Sequence of chain 47.N:
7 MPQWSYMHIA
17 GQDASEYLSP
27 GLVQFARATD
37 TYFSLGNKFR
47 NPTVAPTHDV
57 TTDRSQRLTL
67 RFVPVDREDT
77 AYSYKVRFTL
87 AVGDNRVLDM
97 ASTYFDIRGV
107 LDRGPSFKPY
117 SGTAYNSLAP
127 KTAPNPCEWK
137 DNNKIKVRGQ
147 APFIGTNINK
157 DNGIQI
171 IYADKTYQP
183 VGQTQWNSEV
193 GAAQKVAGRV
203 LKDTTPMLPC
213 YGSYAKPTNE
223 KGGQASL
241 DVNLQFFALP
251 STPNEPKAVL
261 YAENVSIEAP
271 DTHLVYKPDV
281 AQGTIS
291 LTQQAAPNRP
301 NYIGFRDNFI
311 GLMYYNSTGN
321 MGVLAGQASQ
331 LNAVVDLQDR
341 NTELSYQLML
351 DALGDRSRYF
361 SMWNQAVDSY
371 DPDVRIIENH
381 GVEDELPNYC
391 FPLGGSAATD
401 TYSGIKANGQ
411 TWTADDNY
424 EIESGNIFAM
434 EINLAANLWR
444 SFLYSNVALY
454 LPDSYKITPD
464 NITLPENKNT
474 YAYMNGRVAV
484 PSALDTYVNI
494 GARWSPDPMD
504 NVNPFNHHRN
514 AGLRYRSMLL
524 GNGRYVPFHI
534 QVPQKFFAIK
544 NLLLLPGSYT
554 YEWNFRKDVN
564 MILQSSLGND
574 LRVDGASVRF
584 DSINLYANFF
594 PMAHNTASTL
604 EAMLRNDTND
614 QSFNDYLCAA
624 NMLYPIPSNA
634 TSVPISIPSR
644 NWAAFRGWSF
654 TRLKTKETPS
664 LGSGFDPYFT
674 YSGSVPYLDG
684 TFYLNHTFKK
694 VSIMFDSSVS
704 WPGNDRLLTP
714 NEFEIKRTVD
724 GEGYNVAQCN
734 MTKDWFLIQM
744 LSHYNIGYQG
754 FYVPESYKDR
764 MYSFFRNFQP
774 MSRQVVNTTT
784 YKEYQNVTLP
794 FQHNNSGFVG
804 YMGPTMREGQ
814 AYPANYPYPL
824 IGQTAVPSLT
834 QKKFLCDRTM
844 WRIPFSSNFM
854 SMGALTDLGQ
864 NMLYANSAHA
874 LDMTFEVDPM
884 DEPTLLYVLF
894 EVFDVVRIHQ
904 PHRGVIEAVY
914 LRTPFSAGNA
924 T

Sequence of chain 47.O:
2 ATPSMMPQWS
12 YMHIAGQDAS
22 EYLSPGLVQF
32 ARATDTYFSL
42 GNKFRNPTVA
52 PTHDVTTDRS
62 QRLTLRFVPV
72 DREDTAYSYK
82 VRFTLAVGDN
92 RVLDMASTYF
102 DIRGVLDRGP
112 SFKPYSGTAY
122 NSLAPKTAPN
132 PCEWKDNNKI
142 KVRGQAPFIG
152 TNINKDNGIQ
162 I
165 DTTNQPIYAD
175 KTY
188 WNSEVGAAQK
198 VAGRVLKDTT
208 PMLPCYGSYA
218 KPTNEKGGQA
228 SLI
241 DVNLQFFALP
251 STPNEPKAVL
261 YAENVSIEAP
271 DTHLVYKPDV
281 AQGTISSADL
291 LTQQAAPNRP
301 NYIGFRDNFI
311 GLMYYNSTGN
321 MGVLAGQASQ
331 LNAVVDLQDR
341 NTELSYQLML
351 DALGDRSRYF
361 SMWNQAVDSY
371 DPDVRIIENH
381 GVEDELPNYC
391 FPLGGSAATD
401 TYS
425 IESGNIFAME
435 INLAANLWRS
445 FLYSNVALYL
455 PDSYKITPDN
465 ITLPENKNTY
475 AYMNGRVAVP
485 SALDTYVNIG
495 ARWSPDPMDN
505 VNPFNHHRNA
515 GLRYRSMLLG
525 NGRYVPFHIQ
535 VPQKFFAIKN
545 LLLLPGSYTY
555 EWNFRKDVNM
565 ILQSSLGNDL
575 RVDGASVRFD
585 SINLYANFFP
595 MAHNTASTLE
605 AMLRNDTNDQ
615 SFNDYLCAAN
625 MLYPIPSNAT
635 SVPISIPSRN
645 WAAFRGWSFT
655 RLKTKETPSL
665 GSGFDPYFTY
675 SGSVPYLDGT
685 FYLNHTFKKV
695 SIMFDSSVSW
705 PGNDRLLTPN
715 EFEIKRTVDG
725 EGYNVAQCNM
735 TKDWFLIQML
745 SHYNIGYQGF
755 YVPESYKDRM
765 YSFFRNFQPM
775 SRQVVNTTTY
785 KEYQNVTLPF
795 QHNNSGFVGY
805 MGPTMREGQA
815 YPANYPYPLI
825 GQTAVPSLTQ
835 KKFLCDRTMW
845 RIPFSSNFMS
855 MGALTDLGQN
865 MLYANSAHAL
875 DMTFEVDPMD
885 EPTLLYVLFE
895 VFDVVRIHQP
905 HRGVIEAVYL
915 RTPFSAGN

Sequence of chain 47.P:
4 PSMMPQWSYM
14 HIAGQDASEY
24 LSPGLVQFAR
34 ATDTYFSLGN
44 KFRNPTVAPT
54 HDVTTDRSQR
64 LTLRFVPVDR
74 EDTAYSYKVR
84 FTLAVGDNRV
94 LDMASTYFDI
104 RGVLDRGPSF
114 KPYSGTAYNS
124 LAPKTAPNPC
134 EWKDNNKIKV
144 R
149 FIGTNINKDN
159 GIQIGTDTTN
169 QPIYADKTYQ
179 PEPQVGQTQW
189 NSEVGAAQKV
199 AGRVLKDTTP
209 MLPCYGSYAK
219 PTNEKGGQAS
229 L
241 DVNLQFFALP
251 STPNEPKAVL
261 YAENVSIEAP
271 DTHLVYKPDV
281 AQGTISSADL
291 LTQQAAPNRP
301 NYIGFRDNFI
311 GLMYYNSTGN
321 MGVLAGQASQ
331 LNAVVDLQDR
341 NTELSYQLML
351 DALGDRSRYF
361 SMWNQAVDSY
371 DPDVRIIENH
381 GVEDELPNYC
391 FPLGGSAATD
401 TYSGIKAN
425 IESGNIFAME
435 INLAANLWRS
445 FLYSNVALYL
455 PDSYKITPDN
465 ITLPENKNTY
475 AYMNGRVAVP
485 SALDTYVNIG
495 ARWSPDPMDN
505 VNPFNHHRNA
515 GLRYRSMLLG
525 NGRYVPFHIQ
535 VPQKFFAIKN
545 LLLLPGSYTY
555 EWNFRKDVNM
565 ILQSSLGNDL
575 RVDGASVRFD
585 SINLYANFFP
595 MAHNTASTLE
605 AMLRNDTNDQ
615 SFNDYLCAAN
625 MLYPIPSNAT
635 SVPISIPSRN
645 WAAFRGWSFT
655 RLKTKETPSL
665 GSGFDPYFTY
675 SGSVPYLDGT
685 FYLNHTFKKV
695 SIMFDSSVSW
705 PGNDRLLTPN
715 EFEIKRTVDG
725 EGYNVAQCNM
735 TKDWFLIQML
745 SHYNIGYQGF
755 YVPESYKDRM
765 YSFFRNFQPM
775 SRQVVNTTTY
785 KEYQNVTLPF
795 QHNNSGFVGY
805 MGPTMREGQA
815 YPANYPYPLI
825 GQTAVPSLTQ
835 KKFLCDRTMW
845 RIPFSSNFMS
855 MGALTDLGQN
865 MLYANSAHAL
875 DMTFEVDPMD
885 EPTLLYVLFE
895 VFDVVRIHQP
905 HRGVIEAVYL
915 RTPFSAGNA

The small molecule below binds the protein below.
Small molecule (SMILES): CSCC[C@H](NC(=O)[C@H](Cc1ccccc1)NC(=O)[C@H]1CCCN1C(=O)[C@@H](N)CCCN=C(N)N)C(=O)NCC(=O)N[C@@H](C=O)[C@@H](C)O

Binding-site contacts:
Ligand atom NH1 contacts residue GLY27 of chain 47.N at 4.4 Å.
Ligand atom C contacts residue PRO52 of chain 47.O at 4.2 Å (hydrophobic).
Ligand atom NH2 contacts residue MET606 of chain 47.O at 4.2 Å.
Ligand atom CD1 contacts residue TYR38 of chain 47.N at 4.4 Å (hydrophobic).
Ligand atom CA contacts residue VAL50 of chain 47.O at 3.0 Å (hydrophobic).
Ligand atom CE2 contacts residue THR599 of chain 47.O at 4.2 Å.
Ligand atom C contacts residue VAL50 of chain 47.O at 3.6 Å (hydrophobic).
Ligand atom CA contacts residue PRO52 of chain 47.O at 4.1 Å (hydrophobic).
Ligand atom CD2 contacts residue HIS54 of chain 47.O at 4.4 Å.
Ligand atom CG contacts residue TYR38 of chain 47.N at 3.7 Å (hydrophobic).
Ligand atom CB contacts residue PRO48 of chain 47.O at 3.9 Å (hydrophobic).
Ligand atom O contacts residue VAL50 of chain 47.O at 3.7 Å.
Ligand atom CZ contacts residue PHE31 of chain 47.N at 4.2 Å (hydrophobic).
Ligand atom CD2 contacts residue ASP55 of chain 47.O at 3.8 Å.
Ligand atom C contacts residue PRO48 of chain 47.O at 3.9 Å (hydrophobic).
Ligand atom CB contacts residue ALA34 of chain 47.N at 4.3 Å (hydrophobic).
Ligand atom OG1 contacts residue THR49 of chain 47.O at 4.2 Å.
Ligand atom CD2 contacts residue TYR38 of chain 47.N at 3.8 Å (hydrophobic).
Ligand atom O contacts residue PRO52 of chain 47.O at 4.0 Å.
Ligand atom CA contacts residue ALA51 of chain 47.O at 4.4 Å (hydrophobic).
Ligand atom N contacts residue PRO52 of chain 47.O at 4.0 Å.
Ligand atom CB contacts residue TYR38 of chain 47.N at 3.6 Å (hydrophobic).
Ligand atom O contacts residue PRO48 of chain 47.O at 3.4 Å.
Ligand atom N contacts residue VAL50 of chain 47.O at 3.6 Å (h-bond).
Ligand atom NH1 contacts residue PHE31 of chain 47.N at 3.0 Å.
Ligand atom N contacts residue VAL50 of chain 47.O at 4.2 Å.
Ligand atom O contacts residue THR49 of chain 47.O at 4.2 Å.
Ligand atom NH1 contacts residue MET606 of chain 47.O at 4.0 Å.
Ligand atom CD2 contacts residue VAL56 of chain 47.O at 3.8 Å (hydrophobic).
Ligand atom CB contacts residue THR49 of chain 47.O at 4.0 Å.
Ligand atom OG1 contacts residue PRO48 of chain 47.O at 3.1 Å.
Ligand atom CE2 contacts residue ASP55 of chain 47.O at 3.6 Å.
Ligand atom CA contacts residue PRO48 of chain 47.O at 4.2 Å (hydrophobic).
Ligand atom CZ contacts residue PHE31 of chain 47.N at 4.3 Å (hydrophobic).
Ligand atom O contacts residue ALA34 of chain 47.N at 4.1 Å.
Ligand atom NH2 contacts residue THR602 of chain 47.O at 4.4 Å.
Ligand atom O contacts residue GLY17 of chain 47.O at 4.0 Å.
Ligand atom CB contacts residue VAL56 of chain 47.O at 4.2 Å (hydrophobic).
Ligand atom CD1 contacts residue ALA34 of chain 47.N at 4.3 Å (hydrophobic).
Ligand atom CB contacts residue PRO52 of chain 47.O at 3.8 Å (hydrophobic).